Sequence of chain 1.B:
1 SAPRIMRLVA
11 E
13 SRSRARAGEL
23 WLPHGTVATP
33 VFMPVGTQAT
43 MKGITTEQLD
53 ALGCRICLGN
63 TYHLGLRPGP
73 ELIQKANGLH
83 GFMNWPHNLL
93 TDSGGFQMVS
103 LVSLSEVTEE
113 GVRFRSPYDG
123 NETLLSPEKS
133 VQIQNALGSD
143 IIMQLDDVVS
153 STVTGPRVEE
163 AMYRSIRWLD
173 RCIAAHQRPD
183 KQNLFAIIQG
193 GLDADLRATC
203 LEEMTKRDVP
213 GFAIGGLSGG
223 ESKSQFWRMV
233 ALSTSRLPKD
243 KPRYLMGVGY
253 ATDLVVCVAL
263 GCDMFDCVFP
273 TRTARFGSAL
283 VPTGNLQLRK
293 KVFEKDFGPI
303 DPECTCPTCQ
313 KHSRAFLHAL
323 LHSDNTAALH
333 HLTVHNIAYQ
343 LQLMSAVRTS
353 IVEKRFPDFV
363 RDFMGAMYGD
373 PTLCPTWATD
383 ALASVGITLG

Binding-site contacts:
Ligand atom N5 contacts residue VAL150 of chain 1.B at 3.7 Å.
Ligand atom O3 contacts residue GLY217 of chain 1.B at 3.5 Å.
Ligand atom C12 contacts residue VAL150 of chain 1.B at 3.8 Å (hydrophobic).
Ligand atom C6 contacts residue LEU219 of chain 1.B at 3.4 Å (hydrophobic).
Ligand atom C12 contacts residue PHE98 of chain 1.B at 3.9 Å (hydrophobic).
Ligand atom C12 contacts residue ASP148 of chain 1.B at 3.5 Å.
Ligand atom O2 contacts residue VAL151 of chain 1.B at 3.6 Å.
Ligand atom C7 contacts residue MET248 of chain 1.B at 3.9 Å (hydrophobic).
Ligand atom C1 contacts residue LEU219 of chain 1.B at 3.4 Å (hydrophobic).
Ligand atom C3 contacts residue VAL150 of chain 1.B at 3.7 Å (hydrophobic).
Ligand atom C6 contacts residue MET248 of chain 1.B at 3.7 Å (hydrophobic).
Ligand atom O1 contacts residue LEU219 of chain 1.B at 3.6 Å (h-bond).
Ligand atom C10 contacts residue MET248 of chain 1.B at 3.7 Å (hydrophobic).
Ligand atom N3 contacts residue MET248 of chain 1.B at 3.5 Å.
Ligand atom C6 contacts residue SER220 of chain 1.B at 3.8 Å.
Ligand atom O1 contacts residue GLY221 of chain 1.B at 3.3 Å.
Ligand atom O1 contacts residue SER220 of chain 1.B at 3.3 Å (h-bond).
Ligand atom N1 contacts residue GLY218 of chain 1.B at 3.5 Å (h-bond).
Ligand atom N4 contacts residue VAL150 of chain 1.B at 3.3 Å.
Ligand atom N5 contacts residue ASP148 of chain 1.B at 2.8 Å (salt-bridge).
Ligand atom C3 contacts residue PHE98 of chain 1.B at 3.5 Å (hydrophobic).
Ligand atom C9 contacts residue PHE98 of chain 1.B at 3.9 Å (hydrophobic).
Ligand atom O2 contacts residue GLY221 of chain 1.B at 3.9 Å.
Ligand atom C3 contacts residue GLY218 of chain 1.B at 3.8 Å.
Ligand atom C10 contacts residue PHE98 of chain 1.B at 3.8 Å (hydrophobic).
Ligand atom N1 contacts residue LEU219 of chain 1.B at 2.8 Å (h-bond).
Ligand atom C1 contacts residue PHE98 of chain 1.B at 3.8 Å (hydrophobic).
Ligand atom O2 contacts residue SER152 of chain 1.B at 3.3 Å.
Ligand atom N4 contacts residue ASP148 of chain 1.B at 3.2 Å (salt-bridge).
Ligand atom O2 contacts residue SER153 of chain 1.B at 3.0 Å (h-bond).
Ligand atom O3 contacts residue GLY218 of chain 1.B at 2.8 Å (h-bond).
Ligand atom C5 contacts residue VAL151 of chain 1.B at 3.4 Å (hydrophobic).
Ligand atom C5 contacts residue GLY218 of chain 1.B at 3.5 Å.
Ligand atom C2 contacts residue LEU219 of chain 1.B at 2.8 Å (hydrophobic).
Ligand atom C4 contacts residue GLY218 of chain 1.B at 3.3 Å.
Ligand atom C4 contacts residue LEU219 of chain 1.B at 3.7 Å (hydrophobic).
Ligand atom N3 contacts residue PHE98 of chain 1.B at 3.7 Å.
Ligand atom N5 contacts residue ILE189 of chain 1.B at 3.6 Å.
Ligand atom C5 contacts residue VAL150 of chain 1.B at 3.7 Å (hydrophobic).
Ligand atom C2 contacts residue GLY218 of chain 1.B at 3.9 Å.

This protein binds this small molecule.
Small molecule (SMILES): Nc1nc2[nH]cc(CN[C@H]3C=C[C@H](O)[C@@H]3O)c2c(=O)[nH]1